Sequence of chain 1.A:
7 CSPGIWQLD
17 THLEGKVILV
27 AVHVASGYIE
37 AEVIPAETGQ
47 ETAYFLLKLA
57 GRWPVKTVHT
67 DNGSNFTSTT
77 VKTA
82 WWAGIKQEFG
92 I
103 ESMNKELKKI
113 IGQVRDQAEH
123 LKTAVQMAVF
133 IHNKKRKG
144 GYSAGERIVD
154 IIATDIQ

Sequence of chain 2.A:
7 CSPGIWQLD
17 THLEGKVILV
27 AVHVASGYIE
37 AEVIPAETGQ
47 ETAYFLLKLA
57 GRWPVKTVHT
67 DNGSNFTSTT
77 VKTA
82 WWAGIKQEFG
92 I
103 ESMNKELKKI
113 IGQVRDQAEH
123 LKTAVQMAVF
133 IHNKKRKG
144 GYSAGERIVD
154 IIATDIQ

Binding-site contacts:
Ligand atom N3 contacts residue THR76 of chain 2.A at 2.6 Å (h-bond).
Ligand atom O19 contacts residue ALA120 of chain 1.A at 4.1 Å.
Ligand atom C22 contacts residue TYR50 of chain 2.A at 4.1 Å (hydrophobic).
Ligand atom C13 contacts residue THR76 of chain 2.A at 4.1 Å.
Ligand atom O18 contacts residue GLU121 of chain 1.A at 2.7 Å (salt-bridge).
Ligand atom O17 contacts residue THR125 of chain 1.A at 3.3 Å (h-bond).
Ligand atom C16 contacts residue GLU121 of chain 1.A at 3.4 Å.
Ligand atom C9 contacts residue ALA80 of chain 2.A at 3.7 Å (hydrophobic).
Ligand atom C27 contacts residue THR75 of chain 2.A at 3.8 Å.
Ligand atom O18 contacts residue HIS122 of chain 1.A at 4.1 Å.
Ligand atom O19 contacts residue HIS122 of chain 1.A at 2.8 Å (h-bond).
Ligand atom C14 contacts residue GLU121 of chain 1.A at 3.9 Å.
Ligand atom C14 contacts residue HIS122 of chain 1.A at 3.5 Å.
Ligand atom C11 contacts residue GLN119 of chain 1.A at 3.9 Å.
Ligand atom C15 contacts residue THR125 of chain 1.A at 3.7 Å.
Ligand atom O19 contacts residue THR125 of chain 1.A at 2.8 Å (h-bond).
Ligand atom O18 contacts residue ALA120 of chain 1.A at 3.5 Å.
Ligand atom C27 contacts residue THR76 of chain 2.A at 3.4 Å.
Ligand atom C21 contacts residue GLN46 of chain 2.A at 3.8 Å.
Ligand atom O19 contacts residue GLU121 of chain 1.A at 3.5 Å (salt-bridge).
Ligand atom C32 contacts residue THR75 of chain 2.A at 3.4 Å.
Ligand atom C21 contacts residue THR76 of chain 2.A at 3.6 Å.
Ligand atom C30 contacts residue THR75 of chain 2.A at 3.0 Å.
Ligand atom C30 contacts residue THR76 of chain 2.A at 3.6 Å.
Ligand atom C16 contacts residue THR125 of chain 1.A at 3.5 Å.
Ligand atom C20 contacts residue THR125 of chain 1.A at 3.6 Å.
Ligand atom C22 contacts residue GLN46 of chain 2.A at 3.8 Å.
Ligand atom C10 contacts residue THR79 of chain 2.A at 4.0 Å.
Ligand atom C22 contacts residue LYS124 of chain 1.A at 4.1 Å.
Ligand atom C9 contacts residue LEU53 of chain 2.A at 4.1 Å (hydrophobic).
Ligand atom C13 contacts residue THR79 of chain 2.A at 3.6 Å.
Ligand atom O17 contacts residue HIS122 of chain 1.A at 3.7 Å.
Ligand atom C14 contacts residue GLN46 of chain 2.A at 3.6 Å.
Ligand atom C22 contacts residue THR125 of chain 1.A at 3.7 Å.
Ligand atom CL contacts residue THR75 of chain 2.A at 3.6 Å.
Ligand atom C8 contacts residue THR76 of chain 2.A at 3.9 Å.
Ligand atom C23 contacts residue THR125 of chain 1.A at 3.3 Å.
Ligand atom C16 contacts residue HIS122 of chain 1.A at 3.8 Å.
Ligand atom C24 contacts residue THR76 of chain 2.A at 3.7 Å.
Ligand atom C9 contacts residue THR79 of chain 2.A at 3.9 Å.

This small molecule binds to this protein.
Small molecule (SMILES): Cc1nc(-c2nc3cc(Cl)ccc3[nH]2)c(C)c(-c2ccccc2)c1[C@H](OC(C)(C)C)C(=O)O